Binding-site contacts:
Ligand atom C28 contacts residue ASP124 of chain 1.J at 3.4 Å.
Ligand atom C38 contacts residue LEU98 of chain 1.I at 3.5 Å (hydrophobic).
Ligand atom C10 contacts residue LYS33 of chain 1.I at 3.6 Å.
Ligand atom O18 contacts residue SER20 of chain 1.I at 3.2 Å.
Ligand atom C21 contacts residue GLY47 of chain 1.I at 3.4 Å.
Ligand atom C39 contacts residue LEU91 of chain 1.J at 3.3 Å (hydrophobic).
Ligand atom N06 contacts residue GLY47 of chain 1.I at 2.8 Å (h-bond).
Ligand atom C15 contacts residue SER20 of chain 1.I at 3.5 Å.
Ligand atom O42 contacts residue GLN22 of chain 1.I at 3.5 Å.
Ligand atom C14 contacts residue ALA49 of chain 1.I at 3.4 Å (hydrophobic).
Ligand atom C09 contacts residue LYS33 of chain 1.I at 3.6 Å.
Ligand atom O31 contacts residue GLN22 of chain 1.I at 3.4 Å (h-bond).
Ligand atom C13 contacts residue VAL31 of chain 1.I at 3.6 Å (hydrophobic).
Ligand atom C24 contacts residue SER20 of chain 1.I at 3.5 Å.
Ligand atom C23 contacts residue SER20 of chain 1.I at 3.6 Å.
Ligand atom O31 contacts residue SER27 of chain 1.I at 2.6 Å (h-bond).
Ligand atom C29 contacts residue GLY128 of chain 1.J at 3.5 Å.
Ligand atom C02 contacts residue THR21 of chain 1.I at 3.6 Å.
Ligand atom C12 contacts residue VAL31 of chain 1.I at 3.6 Å (hydrophobic).
Ligand atom C10 contacts residue ILE45 of chain 1.I at 3.3 Å (hydrophobic).
Ligand atom C04 contacts residue THR21 of chain 1.I at 3.5 Å.
Ligand atom N32 contacts residue ASP124 of chain 1.J at 3.0 Å (salt-bridge).
Ligand atom C24 contacts residue SER27 of chain 1.I at 3.3 Å.
Ligand atom C09 contacts residue ILE45 of chain 1.I at 3.4 Å (hydrophobic).
Ligand atom C15 contacts residue VAL31 of chain 1.I at 3.5 Å (hydrophobic).
Ligand atom C17 contacts residue VAL31 of chain 1.I at 3.5 Å (hydrophobic).
Ligand atom O18 contacts residue THR21 of chain 1.I at 3.1 Å (h-bond).
Ligand atom C29 contacts residue TRP129 of chain 1.J at 3.5 Å (hydrophobic).
Ligand atom C10 contacts residue ALA52 of chain 1.I at 3.6 Å (hydrophobic).
Ligand atom O01 contacts residue ALA49 of chain 1.I at 3.0 Å (h-bond).
Ligand atom C07 contacts residue THR1 of chain 1.I at 3.2 Å.
Ligand atom C15 contacts residue ALA49 of chain 1.I at 3.4 Å (hydrophobic).
Ligand atom C16 contacts residue ALA49 of chain 1.I at 3.6 Å (hydrophobic).
Ligand atom C14 contacts residue VAL31 of chain 1.I at 3.5 Å (hydrophobic).
Ligand atom C23 contacts residue ASP124 of chain 1.J at 3.5 Å.
Ligand atom C19 contacts residue THR21 of chain 1.I at 3.2 Å.
Ligand atom N03 contacts residue THR21 of chain 1.I at 2.6 Å (h-bond).
Ligand atom C28 contacts residue PHE123 of chain 1.J at 3.4 Å (hydrophobic).
Ligand atom C16 contacts residue VAL31 of chain 1.I at 3.4 Å (hydrophobic).
Ligand atom C28 contacts residue GLY128 of chain 1.J at 3.6 Å.

The protein below binds the small molecule below.
Small molecule (SMILES): COC[C@H](NC(=O)[C@H](CC(=O)N1CCCCC1)NC(=O)CCc1ccccc1)C(=O)NCc1cccc2ccccc12

Sequence of chain 1.J:
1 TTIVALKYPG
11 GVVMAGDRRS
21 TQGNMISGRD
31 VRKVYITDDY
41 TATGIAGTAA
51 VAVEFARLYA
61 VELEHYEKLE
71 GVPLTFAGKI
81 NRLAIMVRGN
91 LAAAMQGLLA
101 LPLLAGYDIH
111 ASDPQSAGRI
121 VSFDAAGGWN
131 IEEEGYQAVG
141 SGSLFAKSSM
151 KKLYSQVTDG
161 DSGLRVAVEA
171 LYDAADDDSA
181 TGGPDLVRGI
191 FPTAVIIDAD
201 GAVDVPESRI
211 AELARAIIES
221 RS

Sequence of chain 1.I:
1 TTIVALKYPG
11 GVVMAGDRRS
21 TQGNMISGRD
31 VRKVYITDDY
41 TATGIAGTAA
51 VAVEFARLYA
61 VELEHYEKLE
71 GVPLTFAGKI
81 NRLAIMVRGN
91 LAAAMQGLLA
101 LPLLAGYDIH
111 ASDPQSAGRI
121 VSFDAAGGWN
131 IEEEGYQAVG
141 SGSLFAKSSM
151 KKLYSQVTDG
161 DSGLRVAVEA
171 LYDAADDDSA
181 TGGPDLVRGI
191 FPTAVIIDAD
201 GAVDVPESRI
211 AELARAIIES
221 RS